A protein and the small-molecule ligand that binds it are described below.
Small molecule (SMILES): CC(=O)N[C@@H]1[C@@H](O)[C@H](O)[C@@H](CO)O[C@H]1O

Sequence of chain 1.A:
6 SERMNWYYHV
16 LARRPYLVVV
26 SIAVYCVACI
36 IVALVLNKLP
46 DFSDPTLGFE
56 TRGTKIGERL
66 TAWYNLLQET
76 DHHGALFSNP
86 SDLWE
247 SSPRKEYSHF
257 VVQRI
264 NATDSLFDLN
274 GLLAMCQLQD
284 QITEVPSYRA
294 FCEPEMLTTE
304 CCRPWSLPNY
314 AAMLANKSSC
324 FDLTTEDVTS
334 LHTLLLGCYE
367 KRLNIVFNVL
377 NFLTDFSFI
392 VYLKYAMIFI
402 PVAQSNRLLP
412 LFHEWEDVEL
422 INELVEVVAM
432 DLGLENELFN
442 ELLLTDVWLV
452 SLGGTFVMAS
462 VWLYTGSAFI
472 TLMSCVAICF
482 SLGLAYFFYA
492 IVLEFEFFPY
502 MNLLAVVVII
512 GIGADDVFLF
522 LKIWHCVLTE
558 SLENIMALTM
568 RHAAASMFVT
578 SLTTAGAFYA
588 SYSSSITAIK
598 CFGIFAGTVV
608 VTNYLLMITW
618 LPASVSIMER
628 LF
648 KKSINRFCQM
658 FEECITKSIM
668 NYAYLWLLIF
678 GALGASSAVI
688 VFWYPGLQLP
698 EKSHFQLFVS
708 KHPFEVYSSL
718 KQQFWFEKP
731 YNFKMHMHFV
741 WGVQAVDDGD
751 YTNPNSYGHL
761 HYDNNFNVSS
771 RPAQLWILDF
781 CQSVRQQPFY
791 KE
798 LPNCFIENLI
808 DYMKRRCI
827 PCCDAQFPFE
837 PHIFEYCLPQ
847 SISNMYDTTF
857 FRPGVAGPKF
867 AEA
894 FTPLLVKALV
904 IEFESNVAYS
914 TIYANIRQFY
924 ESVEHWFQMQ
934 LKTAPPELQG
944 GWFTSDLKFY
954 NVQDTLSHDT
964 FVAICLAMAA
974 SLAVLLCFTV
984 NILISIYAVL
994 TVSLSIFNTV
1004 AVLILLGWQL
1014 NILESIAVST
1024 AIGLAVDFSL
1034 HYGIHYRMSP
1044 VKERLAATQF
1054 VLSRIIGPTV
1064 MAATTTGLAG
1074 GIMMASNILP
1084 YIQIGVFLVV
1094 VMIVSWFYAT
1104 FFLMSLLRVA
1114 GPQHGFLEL

Binding-site contacts:
Ligand atom C7 contacts residue MET316 of chain 1.A at 3.2 Å (hydrophobic).
Ligand atom C2 contacts residue LEU317 of chain 1.A at 3.8 Å (hydrophobic).
Ligand atom C8 contacts residue MET316 of chain 1.A at 3.2 Å (hydrophobic).
Ligand atom O7 contacts residue ALA318 of chain 1.A at 3.9 Å.
Ligand atom C5 contacts residue ASN319 of chain 1.A at 3.7 Å.
Ligand atom C7 contacts residue ALA318 of chain 1.A at 3.9 Å (hydrophobic).
Ligand atom N2 contacts residue LEU317 of chain 1.A at 4.2 Å.
Ligand atom C1 contacts residue ASN319 of chain 1.A at 1.4 Å.
Ligand atom O7 contacts residue LEU317 of chain 1.A at 3.0 Å (h-bond).
Ligand atom C7 contacts residue ASN319 of chain 1.A at 3.9 Å.
Ligand atom C3 contacts residue ASN319 of chain 1.A at 3.8 Å.
Ligand atom C2 contacts residue ASN319 of chain 1.A at 2.4 Å.
Ligand atom O3 contacts residue LEU369 of chain 1.A at 4.1 Å.
Ligand atom O7 contacts residue ASN319 of chain 1.A at 4.4 Å.
Ligand atom C8 contacts residue ALA318 of chain 1.A at 4.3 Å (hydrophobic).
Ligand atom O5 contacts residue ASN319 of chain 1.A at 2.4 Å (h-bond).
Ligand atom N2 contacts residue ASN319 of chain 1.A at 2.9 Å (h-bond).
Ligand atom N2 contacts residue MET316 of chain 1.A at 4.2 Å.
Ligand atom O7 contacts residue MET316 of chain 1.A at 2.8 Å (h-bond).
Ligand atom N2 contacts residue ALA318 of chain 1.A at 4.2 Å.
Ligand atom C7 contacts residue LEU317 of chain 1.A at 3.9 Å (hydrophobic).
Ligand atom C4 contacts residue ASN319 of chain 1.A at 4.2 Å.